Binding-site contacts:
Ligand atom O2 contacts residue ALA66 of chain 1.F at 3.5 Å.
Ligand atom O2 contacts residue GLU114 of chain 1.F at 3.0 Å (salt-bridge).
Ligand atom O6 contacts residue PRO157 of chain 1.F at 3.3 Å.
Ligand atom O3 contacts residue ASP68 of chain 1.F at 2.5 Å (salt-bridge).
Ligand atom C4 contacts residue TYR158 of chain 1.F at 3.9 Å (hydrophobic).
Ligand atom O4 contacts residue ARG69 of chain 1.F at 2.5 Å (salt-bridge).
Ligand atom C1 contacts residue TRP233 of chain 1.F at 3.7 Å (hydrophobic).
Ligand atom C4 contacts residue TRP343 of chain 1.F at 3.8 Å (hydrophobic).
Ligand atom O1 contacts residue ASP17 of chain 1.F at 2.5 Å (salt-bridge).
Ligand atom O3 contacts residue ARG69 of chain 1.F at 2.9 Å (salt-bridge).
Ligand atom O2 contacts residue MET333 of chain 1.F at 3.8 Å.
Ligand atom O3 contacts residue TRP65 of chain 1.F at 3.3 Å (h-bond).
Ligand atom C5 contacts residue GLU156 of chain 1.F at 3.7 Å.
Ligand atom O2 contacts residue TRP65 of chain 1.F at 3.6 Å.
Ligand atom C2 contacts residue TRP343 of chain 1.F at 3.9 Å (hydrophobic).
Ligand atom O3 contacts residue TRP343 of chain 1.F at 3.8 Å.
Ligand atom C1 contacts residue TYR158 of chain 1.F at 3.6 Å (hydrophobic).
Ligand atom O5 contacts residue TYR158 of chain 1.F at 3.4 Å.
Ligand atom O6 contacts residue GLU156 of chain 1.F at 2.4 Å (salt-bridge).
Ligand atom O4 contacts residue ARG347 of chain 1.F at 3.7 Å.
Ligand atom C6 contacts residue TRP343 of chain 1.F at 3.8 Å (hydrophobic).
Ligand atom C3 contacts residue ASP68 of chain 1.F at 3.4 Å.
Ligand atom O6 contacts residue PHE159 of chain 1.F at 3.7 Å.
Ligand atom C2 contacts residue TRP233 of chain 1.F at 3.9 Å (hydrophobic).
Ligand atom C2 contacts residue GLU114 of chain 1.F at 3.5 Å.
Ligand atom O1 contacts residue LYS18 of chain 1.F at 3.5 Å (salt-bridge).
Ligand atom C6 contacts residue GLU156 of chain 1.F at 3.0 Å.
Ligand atom C6 contacts residue PRO157 of chain 1.F at 3.9 Å (hydrophobic).
Ligand atom C1 contacts residue ASP17 of chain 1.F at 3.4 Å.
Ligand atom O2 contacts residue LYS18 of chain 1.F at 3.2 Å (salt-bridge).
Ligand atom O6 contacts residue TYR158 of chain 1.F at 3.2 Å (h-bond).
Ligand atom O3 contacts residue GLU114 of chain 1.F at 3.7 Å.
Ligand atom C3 contacts residue TRP65 of chain 1.F at 3.7 Å (hydrophobic).
Ligand atom O3 contacts residue TYR158 of chain 1.F at 3.9 Å.
Ligand atom C6 contacts residue ARG347 of chain 1.F at 3.9 Å.
Ligand atom C4 contacts residue ARG69 of chain 1.F at 3.5 Å.
Ligand atom C2 contacts residue ASP68 of chain 1.F at 3.2 Å.
Ligand atom O1 contacts residue ASN15 of chain 1.F at 3.8 Å.
Ligand atom O3 contacts residue ALA66 of chain 1.F at 3.6 Å.
Ligand atom O2 contacts residue ASP68 of chain 1.F at 2.7 Å (salt-bridge).

Sequence of chain 1.F:
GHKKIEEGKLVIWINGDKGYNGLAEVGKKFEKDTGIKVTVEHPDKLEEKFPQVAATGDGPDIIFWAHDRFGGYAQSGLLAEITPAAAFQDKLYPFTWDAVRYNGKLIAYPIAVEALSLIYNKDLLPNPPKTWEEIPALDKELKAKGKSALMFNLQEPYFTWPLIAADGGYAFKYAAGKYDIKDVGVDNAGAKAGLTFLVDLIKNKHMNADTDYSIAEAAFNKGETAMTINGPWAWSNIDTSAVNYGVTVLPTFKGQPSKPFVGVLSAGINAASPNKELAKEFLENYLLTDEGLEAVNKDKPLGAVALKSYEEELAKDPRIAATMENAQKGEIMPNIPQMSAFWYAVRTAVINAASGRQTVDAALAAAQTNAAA

This protein binds this small molecule.
Small molecule (SMILES): OC[C@H]1O[C@H](O[C@H]2[C@H](O)[C@@H](O)[C@@H](O)O[C@@H]2CO)[C@H](O)[C@@H](O)[C@@H]1O